Sequence of chain 1.L:
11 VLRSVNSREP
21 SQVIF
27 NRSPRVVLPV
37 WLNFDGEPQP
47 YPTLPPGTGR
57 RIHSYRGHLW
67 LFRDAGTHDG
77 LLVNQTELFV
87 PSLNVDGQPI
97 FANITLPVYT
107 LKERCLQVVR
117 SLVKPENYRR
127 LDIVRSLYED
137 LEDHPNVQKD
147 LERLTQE

A small-molecule ligand and the protein it binds are described below.
Small molecule (SMILES): Cc1ncsc1-c1ccc(CNC(=O)[C@@H]2C[C@@H](O)CN2C(=O)[C@@H](NC(=O)C2(F)CC2)C(C)(C)C)cc1

Binding-site contacts:
Ligand atom CAM contacts residue ILE58 of chain 1.L at 3.5 Å (hydrophobic).
Ligand atom CAB contacts residue TYR47 of chain 1.L at 3.5 Å (hydrophobic).
Ligand atom CBD contacts residue ILE58 of chain 1.L at 3.7 Å (hydrophobic).
Ligand atom CAN contacts residue PRO48 of chain 1.L at 3.1 Å (hydrophobic).
Ligand atom CD2 contacts residue TRP37 of chain 1.L at 3.6 Å (hydrophobic).
Ligand atom CB contacts residue TYR47 of chain 1.L at 3.5 Å (hydrophobic).
Ligand atom CAZ contacts residue TYR61 of chain 1.L at 3.7 Å (hydrophobic).
Ligand atom CA contacts residue TYR47 of chain 1.L at 3.7 Å (hydrophobic).
Ligand atom C contacts residue TYR47 of chain 1.L at 3.4 Å (hydrophobic).
Ligand atom CAP contacts residue ARG18 of chain 1.L at 3.8 Å.
Ligand atom CAY contacts residue TYR61 of chain 1.L at 3.5 Å (hydrophobic).
Ligand atom O contacts residue TYR47 of chain 1.L at 2.6 Å (h-bond).
Ligand atom OAF contacts residue PHE40 of chain 1.L at 3.7 Å.
Ligand atom CAK contacts residue HIS59 of chain 1.L at 3.7 Å.
Ligand atom CAB contacts residue TRP37 of chain 1.L at 3.7 Å (hydrophobic).
Ligand atom OD1 contacts residue SER60 of chain 1.L at 2.8 Å (h-bond).
Ligand atom CB contacts residue HIS59 of chain 1.L at 3.5 Å.
Ligand atom CG contacts residue HIS64 of chain 1.L at 3.6 Å.
Ligand atom C contacts residue HIS59 of chain 1.L at 3.5 Å.
Ligand atom FAI contacts residue TYR61 of chain 1.L at 3.5 Å.
Ligand atom OAF contacts residue TYR61 of chain 1.L at 3.5 Å.
Ligand atom CG contacts residue TRP66 of chain 1.L at 3.7 Å (hydrophobic).
Ligand atom OD1 contacts residue HIS64 of chain 1.L at 2.6 Å (h-bond).
Ligand atom CAP contacts residue TYR61 of chain 1.L at 3.4 Å (hydrophobic).
Ligand atom CB contacts residue TRP66 of chain 1.L at 3.6 Å (hydrophobic).
Ligand atom CD2 contacts residue TYR47 of chain 1.L at 3.5 Å (hydrophobic).
Ligand atom CBJ contacts residue TYR61 of chain 1.L at 3.7 Å (hydrophobic).
Ligand atom CAO contacts residue ASN16 of chain 1.L at 3.6 Å.
Ligand atom N contacts residue TYR47 of chain 1.L at 3.7 Å.
Ligand atom CBB contacts residue TYR47 of chain 1.L at 3.8 Å (hydrophobic).
Ligand atom CBC contacts residue TYR47 of chain 1.L at 3.7 Å (hydrophobic).
Ligand atom OAG contacts residue TYR61 of chain 1.L at 3.5 Å.
Ligand atom OAF contacts residue HIS64 of chain 1.L at 3.3 Å.
Ligand atom NAT contacts residue PRO48 of chain 1.L at 3.7 Å.
Ligand atom CAN contacts residue ARG56 of chain 1.L at 3.7 Å.
Ligand atom CAK contacts residue TYR47 of chain 1.L at 3.7 Å (hydrophobic).
Ligand atom NAT contacts residue ARG56 of chain 1.L at 3.0 Å (salt-bridge).
Ligand atom NAU contacts residue HIS59 of chain 1.L at 2.8 Å (h-bond).
Ligand atom CAM contacts residue TYR47 of chain 1.L at 3.7 Å (hydrophobic).
Ligand atom CA contacts residue HIS59 of chain 1.L at 3.3 Å.